Sequence of chain 1.A:
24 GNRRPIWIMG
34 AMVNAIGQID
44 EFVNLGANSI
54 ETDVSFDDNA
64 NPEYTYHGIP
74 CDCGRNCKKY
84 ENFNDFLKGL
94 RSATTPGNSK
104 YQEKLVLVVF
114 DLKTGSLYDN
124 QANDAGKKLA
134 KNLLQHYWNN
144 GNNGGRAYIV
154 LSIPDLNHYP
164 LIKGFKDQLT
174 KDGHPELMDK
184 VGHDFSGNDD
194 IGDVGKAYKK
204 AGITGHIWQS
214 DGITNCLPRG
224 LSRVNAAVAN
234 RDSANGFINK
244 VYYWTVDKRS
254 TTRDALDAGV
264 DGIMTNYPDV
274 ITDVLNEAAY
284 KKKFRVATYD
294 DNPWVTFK

The small molecule below binds the protein below.
Small molecule (SMILES): CCCCCCCCCCCCC(=O)O

Binding-site contacts:
Ligand atom C29 contacts residue ASN160 of chain 1.A at 3.1 Å.
Ligand atom C31 contacts residue LYS203 of chain 1.A at 3.2 Å.
Ligand atom C30 contacts residue TYR162 of chain 1.A at 4.2 Å (hydrophobic).
Ligand atom C25 contacts residue LYS203 of chain 1.A at 3.9 Å.
Ligand atom C29 contacts residue LYS203 of chain 1.A at 3.3 Å.
Ligand atom O21 contacts residue LYS203 of chain 1.A at 4.2 Å.
Ligand atom C32 contacts residue LYS203 of chain 1.A at 4.1 Å.
Ligand atom C28 contacts residue ASN160 of chain 1.A at 4.0 Å.
Ligand atom C33 contacts residue LYS203 of chain 1.A at 4.3 Å.
Ligand atom C24 contacts residue TYR162 of chain 1.A at 3.9 Å (hydrophobic).
Ligand atom C27 contacts residue ASN160 of chain 1.A at 4.5 Å.
Ligand atom C26 contacts residue LYS203 of chain 1.A at 3.0 Å.
Ligand atom C24 contacts residue LYS203 of chain 1.A at 4.0 Å.
Ligand atom C31 contacts residue LEU159 of chain 1.A at 4.5 Å (hydrophobic).
Ligand atom C27 contacts residue TYR162 of chain 1.A at 4.5 Å (hydrophobic).
Ligand atom C28 contacts residue TYR162 of chain 1.A at 3.5 Å (hydrophobic).
Ligand atom C32 contacts residue LEU159 of chain 1.A at 4.1 Å (hydrophobic).
Ligand atom C30 contacts residue ASN160 of chain 1.A at 3.8 Å.
Ligand atom C27 contacts residue LYS203 of chain 1.A at 3.8 Å.
Ligand atom C31 contacts residue ALA200 of chain 1.A at 4.2 Å (hydrophobic).
Ligand atom C30 contacts residue LYS203 of chain 1.A at 3.4 Å.
Ligand atom C29 contacts residue TYR162 of chain 1.A at 4.4 Å (hydrophobic).
Ligand atom C21 contacts residue LYS203 of chain 1.A at 4.2 Å.
Ligand atom C33 contacts residue ASP196 of chain 1.A at 4.1 Å.
Ligand atom O22 contacts residue LYS203 of chain 1.A at 3.8 Å.
Ligand atom C30 contacts residue LEU159 of chain 1.A at 4.1 Å (hydrophobic).
Ligand atom C33 contacts residue LEU159 of chain 1.A at 4.4 Å (hydrophobic).
Ligand atom C28 contacts residue LYS203 of chain 1.A at 3.4 Å.